A small-molecule ligand and the protein it binds are described below.
Small molecule (SMILES): CC(=O)N[C@H]1[C@H](O[C@H]2[C@H](O[C@@H]3O[C@@H](C)[C@@H](O)[C@@H](O)[C@@H]3O)[C@@H](NC(C)=O)CO[C@@H]2CO)O[C@H](CO)[C@@H](O)[C@@H]1O

Binding-site contacts:
Ligand atom O7 contacts residue ASN44 of chain 1.D at 3.6 Å (h-bond).
Ligand atom C2 contacts residue ASN44 of chain 1.D at 2.5 Å.
Ligand atom O5 contacts residue ASN44 of chain 1.D at 2.4 Å (h-bond).
Ligand atom C6 contacts residue ARG21 of chain 1.D at 4.5 Å.
Ligand atom O6 contacts residue ARG21 of chain 1.D at 3.8 Å.
Ligand atom C1 contacts residue ASN44 of chain 1.D at 1.5 Å.
Ligand atom C5 contacts residue ASN44 of chain 1.D at 3.7 Å.
Ligand atom C1 contacts residue PRO213 of chain 1.D at 4.4 Å (hydrophobic).
Ligand atom N2 contacts residue ASN44 of chain 1.D at 3.0 Å (h-bond).
Ligand atom N2 contacts residue PRO213 of chain 1.D at 4.4 Å.
Ligand atom C7 contacts residue ASN44 of chain 1.D at 3.5 Å.
Ligand atom O7 contacts residue PRO213 of chain 1.D at 4.2 Å.
Ligand atom C3 contacts residue ASN44 of chain 1.D at 3.9 Å.
Ligand atom O7 contacts residue TRP43 of chain 1.D at 4.2 Å.
Ligand atom C4 contacts residue ASN44 of chain 1.D at 4.3 Å.

Sequence of chain 1.D:
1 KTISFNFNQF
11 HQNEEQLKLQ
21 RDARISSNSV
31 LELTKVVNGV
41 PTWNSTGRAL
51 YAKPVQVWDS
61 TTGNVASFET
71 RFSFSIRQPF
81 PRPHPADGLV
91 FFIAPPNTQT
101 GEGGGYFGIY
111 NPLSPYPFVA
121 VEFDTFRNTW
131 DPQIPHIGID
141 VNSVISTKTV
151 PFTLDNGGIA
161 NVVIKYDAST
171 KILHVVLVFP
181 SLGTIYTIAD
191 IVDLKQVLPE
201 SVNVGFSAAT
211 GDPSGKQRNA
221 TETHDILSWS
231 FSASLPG